This small molecule binds to this protein.
Small molecule (SMILES): CC(=O)N[C@H]1[C@H](O[C@H]2[C@H](O)[C@@H](NC(C)=O)CO[C@@H]2CO)O[C@H](CO)[C@@H](O[C@@H]2O[C@H](CO[C@H]3O[C@H](CO)[C@@H](O)[C@H](O)[C@@H]3O)[C@@H](O)[C@H](O[C@H]3O[C@H](CO)[C@@H](O)[C@H](O)[C@@H]3O)[C@@H]2O)[C@@H]1O

Sequence of chain 1.F:
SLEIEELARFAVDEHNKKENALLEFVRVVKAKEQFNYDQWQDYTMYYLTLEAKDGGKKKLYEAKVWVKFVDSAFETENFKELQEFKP

Sequence of chain 1.G:
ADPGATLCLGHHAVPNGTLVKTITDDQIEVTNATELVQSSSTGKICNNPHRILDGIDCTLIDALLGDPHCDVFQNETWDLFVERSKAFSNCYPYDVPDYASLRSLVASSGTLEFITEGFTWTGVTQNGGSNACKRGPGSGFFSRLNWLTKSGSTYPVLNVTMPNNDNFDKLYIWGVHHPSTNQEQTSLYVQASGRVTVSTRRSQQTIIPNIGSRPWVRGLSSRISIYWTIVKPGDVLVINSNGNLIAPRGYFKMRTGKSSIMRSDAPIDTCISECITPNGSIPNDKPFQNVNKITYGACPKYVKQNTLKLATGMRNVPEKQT

Sequence of chain 1.D:
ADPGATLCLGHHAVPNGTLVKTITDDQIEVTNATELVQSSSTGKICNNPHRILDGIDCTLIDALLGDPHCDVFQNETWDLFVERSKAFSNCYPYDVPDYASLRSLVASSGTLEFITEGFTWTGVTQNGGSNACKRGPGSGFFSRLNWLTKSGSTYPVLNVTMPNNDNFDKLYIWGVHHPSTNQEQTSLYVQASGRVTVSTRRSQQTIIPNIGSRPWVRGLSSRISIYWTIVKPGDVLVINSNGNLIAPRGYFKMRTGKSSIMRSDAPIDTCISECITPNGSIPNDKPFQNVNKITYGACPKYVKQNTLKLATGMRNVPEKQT

Binding-site contacts:
Ligand atom C2 contacts residue ASN159 of chain 1.G at 2.5 Å.
Ligand atom C2 contacts residue SER213 of chain 1.D at 4.3 Å.
Ligand atom C6 contacts residue THR161 of chain 1.G at 3.7 Å.
Ligand atom O6 contacts residue TRP216 of chain 1.D at 4.4 Å.
Ligand atom C7 contacts residue PRO215 of chain 1.D at 4.3 Å (hydrophobic).
Ligand atom O6 contacts residue VAL238 of chain 1.G at 3.4 Å.
Ligand atom C3 contacts residue SER213 of chain 1.D at 4.2 Å.
Ligand atom N2 contacts residue ASN159 of chain 1.G at 2.9 Å (h-bond).
Ligand atom C8 contacts residue VAL236 of chain 1.G at 3.7 Å (hydrophobic).
Ligand atom C3 contacts residue ASN159 of chain 1.G at 3.8 Å.
Ligand atom O6 contacts residue VAL236 of chain 1.G at 4.2 Å.
Ligand atom O5 contacts residue VAL238 of chain 1.G at 4.5 Å.
Ligand atom O7 contacts residue ASN159 of chain 1.G at 4.0 Å.
Ligand atom C1 contacts residue ASN159 of chain 1.G at 1.4 Å.
Ligand atom O6 contacts residue TYR37 of chain 1.F at 4.3 Å.
Ligand atom N2 contacts residue SER213 of chain 1.D at 4.1 Å.
Ligand atom C5 contacts residue VAL238 of chain 1.G at 4.0 Å (hydrophobic).
Ligand atom C2 contacts residue TRP216 of chain 1.D at 4.2 Å (hydrophobic).
Ligand atom O7 contacts residue PRO215 of chain 1.D at 4.2 Å.
Ligand atom C1 contacts residue SER213 of chain 1.D at 3.9 Å.
Ligand atom C7 contacts residue TRP216 of chain 1.D at 3.8 Å (hydrophobic).
Ligand atom O6 contacts residue THR161 of chain 1.G at 4.1 Å.
Ligand atom C3 contacts residue TYR37 of chain 1.F at 4.2 Å (hydrophobic).
Ligand atom O5 contacts residue ASN159 of chain 1.G at 2.4 Å (h-bond).
Ligand atom C8 contacts residue PRO215 of chain 1.D at 3.9 Å (hydrophobic).
Ligand atom C5 contacts residue ASN159 of chain 1.G at 3.7 Å.
Ligand atom C6 contacts residue VAL238 of chain 1.G at 3.7 Å (hydrophobic).
Ligand atom C4 contacts residue ASN159 of chain 1.G at 4.2 Å.
Ligand atom O7 contacts residue TRP216 of chain 1.D at 3.1 Å (h-bond).
Ligand atom C7 contacts residue ASN159 of chain 1.G at 3.7 Å.
Ligand atom C1 contacts residue TRP216 of chain 1.D at 4.5 Å (hydrophobic).
Ligand atom O3 contacts residue TYR37 of chain 1.F at 3.5 Å.
Ligand atom C8 contacts residue TRP216 of chain 1.D at 4.4 Å (hydrophobic).
Ligand atom O5 contacts residue TRP216 of chain 1.D at 4.2 Å.
Ligand atom O4 contacts residue TRP216 of chain 1.D at 4.5 Å.